Sequence of chain 1.A:
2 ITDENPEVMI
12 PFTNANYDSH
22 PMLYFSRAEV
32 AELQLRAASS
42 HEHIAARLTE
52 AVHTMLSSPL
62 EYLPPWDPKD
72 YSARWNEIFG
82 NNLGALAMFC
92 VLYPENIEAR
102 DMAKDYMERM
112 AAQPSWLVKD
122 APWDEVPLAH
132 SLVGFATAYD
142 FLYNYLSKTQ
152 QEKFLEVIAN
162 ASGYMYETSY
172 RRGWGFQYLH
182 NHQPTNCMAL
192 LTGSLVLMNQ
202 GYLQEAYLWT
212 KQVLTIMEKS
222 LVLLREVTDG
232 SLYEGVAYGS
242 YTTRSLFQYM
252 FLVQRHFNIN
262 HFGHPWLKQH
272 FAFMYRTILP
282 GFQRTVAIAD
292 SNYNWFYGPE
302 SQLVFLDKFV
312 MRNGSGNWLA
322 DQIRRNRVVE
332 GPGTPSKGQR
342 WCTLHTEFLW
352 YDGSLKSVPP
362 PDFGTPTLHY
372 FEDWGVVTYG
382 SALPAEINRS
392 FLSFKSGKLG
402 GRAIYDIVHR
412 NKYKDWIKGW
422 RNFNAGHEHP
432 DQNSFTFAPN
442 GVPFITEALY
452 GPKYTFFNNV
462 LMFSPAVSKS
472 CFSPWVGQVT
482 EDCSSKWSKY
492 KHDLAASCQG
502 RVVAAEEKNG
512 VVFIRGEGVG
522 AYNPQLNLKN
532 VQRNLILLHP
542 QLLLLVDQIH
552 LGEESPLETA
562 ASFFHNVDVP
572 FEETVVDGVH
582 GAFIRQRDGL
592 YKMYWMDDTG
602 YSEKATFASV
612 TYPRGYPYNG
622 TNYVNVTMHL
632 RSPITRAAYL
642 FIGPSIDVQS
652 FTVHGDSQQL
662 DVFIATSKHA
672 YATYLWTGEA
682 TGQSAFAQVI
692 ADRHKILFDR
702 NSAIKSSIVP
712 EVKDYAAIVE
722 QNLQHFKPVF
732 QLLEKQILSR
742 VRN

Binding-site contacts:
Ligand atom C8 contacts residue ASN314 of chain 1.A at 4.2 Å.
Ligand atom C8 contacts residue VAL359 of chain 1.A at 3.5 Å (hydrophobic).
Ligand atom O7 contacts residue ASN314 of chain 1.A at 3.3 Å (h-bond).
Ligand atom C8 contacts residue PRO360 of chain 1.A at 3.5 Å (hydrophobic).
Ligand atom C4 contacts residue ARG277 of chain 1.A at 3.6 Å.
Ligand atom N2 contacts residue SER316 of chain 1.A at 2.9 Å (h-bond).
Ligand atom N2 contacts residue ASN314 of chain 1.A at 2.8 Å (h-bond).
Ligand atom C7 contacts residue PRO362 of chain 1.A at 4.0 Å (hydrophobic).
Ligand atom O4 contacts residue PHE272 of chain 1.A at 3.8 Å.
Ligand atom C8 contacts residue GLN270 of chain 1.A at 3.3 Å.
Ligand atom C7 contacts residue ASN314 of chain 1.A at 3.2 Å.
Ligand atom C5 contacts residue MET312 of chain 1.A at 4.0 Å (hydrophobic).
Ligand atom O6 contacts residue LYS269 of chain 1.A at 4.2 Å.
Ligand atom C5 contacts residue ASN314 of chain 1.A at 3.7 Å.
Ligand atom C3 contacts residue SER316 of chain 1.A at 4.2 Å.
Ligand atom N2 contacts residue PRO361 of chain 1.A at 4.1 Å.
Ligand atom O6 contacts residue PRO361 of chain 1.A at 3.6 Å.
Ligand atom C7 contacts residue ALA273 of chain 1.A at 4.1 Å (hydrophobic).
Ligand atom C5 contacts residue PHE272 of chain 1.A at 4.2 Å (hydrophobic).
Ligand atom O6 contacts residue PRO362 of chain 1.A at 3.1 Å.
Ligand atom N2 contacts residue PRO362 of chain 1.A at 4.2 Å.
Ligand atom O7 contacts residue PHE272 of chain 1.A at 3.5 Å.
Ligand atom C2 contacts residue SER316 of chain 1.A at 3.8 Å.
Ligand atom C3 contacts residue ASN314 of chain 1.A at 3.7 Å.
Ligand atom C7 contacts residue SER316 of chain 1.A at 3.6 Å.
Ligand atom O3 contacts residue PRO361 of chain 1.A at 3.7 Å.
Ligand atom O5 contacts residue MET312 of chain 1.A at 4.0 Å.
Ligand atom C2 contacts residue ASN314 of chain 1.A at 2.4 Å.
Ligand atom O4 contacts residue ARG277 of chain 1.A at 3.7 Å.
Ligand atom C8 contacts residue SER316 of chain 1.A at 3.4 Å.
Ligand atom O6 contacts residue ASP363 of chain 1.A at 3.6 Å.
Ligand atom C8 contacts residue LYS269 of chain 1.A at 3.5 Å.
Ligand atom C1 contacts residue ASN314 of chain 1.A at 1.4 Å.
Ligand atom C6 contacts residue MET312 of chain 1.A at 4.0 Å (hydrophobic).
Ligand atom C6 contacts residue ARG277 of chain 1.A at 4.1 Å.
Ligand atom O7 contacts residue ALA273 of chain 1.A at 3.2 Å (h-bond).
Ligand atom C6 contacts residue ASP363 of chain 1.A at 3.3 Å.
Ligand atom O3 contacts residue PRO362 of chain 1.A at 3.4 Å.
Ligand atom O5 contacts residue ASN314 of chain 1.A at 2.4 Å (h-bond).
Ligand atom C1 contacts residue SER316 of chain 1.A at 4.0 Å.

The small molecule below binds the protein below.
Small molecule (SMILES): CC(=O)N[C@H]1[C@H](O[C@H]2[C@H](O)[C@@H](NC(C)=O)CO[C@@H]2CO)O[C@H](CO)[C@@H](O[C@@H]2O[C@H](CO[C@H]3O[C@H](CO)[C@@H](O)[C@H](O)[C@@H]3O)[C@@H](O)[C@H](O[C@H]3O[C@H](CO)[C@@H](O)[C@H](O)[C@@H]3O)[C@@H]2O)[C@@H]1O